Binding-site contacts:
Ligand atom C8 contacts residue ASN657 of chain 1.K at 4.3 Å.
Ligand atom N2 contacts residue ASN657 of chain 1.K at 3.0 Å (h-bond).
Ligand atom C1 contacts residue ASN657 of chain 1.K at 1.5 Å.
Ligand atom C3 contacts residue ASN657 of chain 1.K at 3.8 Å.
Ligand atom O5 contacts residue ASN657 of chain 1.K at 2.4 Å (h-bond).
Ligand atom C5 contacts residue ASN657 of chain 1.K at 3.7 Å.
Ligand atom O7 contacts residue ASN657 of chain 1.K at 3.0 Å (h-bond).
Ligand atom C8 contacts residue VAL656 of chain 1.K at 4.4 Å (hydrophobic).
Ligand atom C4 contacts residue ASN657 of chain 1.K at 4.3 Å.
Ligand atom C8 contacts residue HIS655 of chain 1.K at 3.6 Å.
Ligand atom C7 contacts residue ASN657 of chain 1.K at 3.2 Å.
Ligand atom C2 contacts residue ASN657 of chain 1.K at 2.5 Å.

Sequence of chain 1.K:
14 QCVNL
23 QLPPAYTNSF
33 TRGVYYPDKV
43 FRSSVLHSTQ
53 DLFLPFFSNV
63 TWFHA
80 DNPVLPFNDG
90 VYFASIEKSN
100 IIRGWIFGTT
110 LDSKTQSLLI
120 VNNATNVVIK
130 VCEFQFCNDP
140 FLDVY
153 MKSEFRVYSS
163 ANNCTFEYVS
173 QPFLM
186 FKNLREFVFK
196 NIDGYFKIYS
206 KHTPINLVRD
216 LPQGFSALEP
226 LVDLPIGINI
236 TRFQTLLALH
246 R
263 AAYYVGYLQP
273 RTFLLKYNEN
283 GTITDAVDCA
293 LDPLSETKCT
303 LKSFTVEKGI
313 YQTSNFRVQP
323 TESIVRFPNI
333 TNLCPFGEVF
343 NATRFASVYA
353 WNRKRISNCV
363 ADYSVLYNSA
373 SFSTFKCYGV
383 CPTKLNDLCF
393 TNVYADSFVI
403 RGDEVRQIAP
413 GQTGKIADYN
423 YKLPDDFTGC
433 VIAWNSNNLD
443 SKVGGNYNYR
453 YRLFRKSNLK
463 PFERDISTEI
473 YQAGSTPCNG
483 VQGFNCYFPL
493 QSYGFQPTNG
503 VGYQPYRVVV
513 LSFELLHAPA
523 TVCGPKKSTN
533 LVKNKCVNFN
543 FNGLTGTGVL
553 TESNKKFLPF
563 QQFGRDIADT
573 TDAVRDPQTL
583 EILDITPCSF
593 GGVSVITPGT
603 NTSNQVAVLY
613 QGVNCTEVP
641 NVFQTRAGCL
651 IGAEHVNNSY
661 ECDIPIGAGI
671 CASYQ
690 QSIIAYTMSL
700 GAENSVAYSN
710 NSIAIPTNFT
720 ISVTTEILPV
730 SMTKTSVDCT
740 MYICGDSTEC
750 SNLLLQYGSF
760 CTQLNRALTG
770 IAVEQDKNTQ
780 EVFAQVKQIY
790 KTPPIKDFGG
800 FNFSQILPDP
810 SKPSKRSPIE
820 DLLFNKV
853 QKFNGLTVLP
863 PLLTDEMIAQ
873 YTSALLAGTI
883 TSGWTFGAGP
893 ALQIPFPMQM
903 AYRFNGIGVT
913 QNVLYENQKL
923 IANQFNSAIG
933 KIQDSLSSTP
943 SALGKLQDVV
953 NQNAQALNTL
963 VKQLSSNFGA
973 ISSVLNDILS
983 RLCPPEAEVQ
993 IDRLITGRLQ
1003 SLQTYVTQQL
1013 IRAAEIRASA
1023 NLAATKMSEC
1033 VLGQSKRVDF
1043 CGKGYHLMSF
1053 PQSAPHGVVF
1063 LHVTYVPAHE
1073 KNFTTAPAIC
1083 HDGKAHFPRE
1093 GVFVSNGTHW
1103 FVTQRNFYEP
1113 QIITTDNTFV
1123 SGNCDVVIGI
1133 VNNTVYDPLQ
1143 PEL

The protein below binds the small molecule below.
Small molecule (SMILES): CC(=O)N[C@@H]1[C@@H](O)[C@H](O)[C@@H](CO)O[C@H]1O